A small-molecule ligand and the protein it binds are described below.
Small molecule (SMILES): CC(=O)N[C@H]1[C@H](O[C@H]2[C@H](O)[C@@H](NC(C)=O)CO[C@@H]2CO)O[C@H](CO)[C@@H](O)[C@@H]1O

Binding-site contacts:
Ligand atom C2 contacts residue ASN140 of chain 1.B at 2.5 Å.
Ligand atom O4 contacts residue TYR157 of chain 1.B at 4.1 Å.
Ligand atom N2 contacts residue THR129 of chain 1.B at 4.5 Å.
Ligand atom O7 contacts residue ASN140 of chain 1.B at 2.9 Å (h-bond).
Ligand atom O7 contacts residue LEU159 of chain 1.B at 4.2 Å.
Ligand atom C7 contacts residue LEU159 of chain 1.B at 4.0 Å (hydrophobic).
Ligand atom N2 contacts residue ASN140 of chain 1.B at 3.1 Å (h-bond).
Ligand atom C8 contacts residue ASP306 of chain 1.B at 3.7 Å.
Ligand atom O5 contacts residue ASN140 of chain 1.B at 2.3 Å (h-bond).
Ligand atom C3 contacts residue TYR157 of chain 1.B at 4.1 Å (hydrophobic).
Ligand atom C2 contacts residue TYR157 of chain 1.B at 4.5 Å (hydrophobic).
Ligand atom C7 contacts residue TYR157 of chain 1.B at 4.0 Å (hydrophobic).
Ligand atom C3 contacts residue ASN140 of chain 1.B at 3.8 Å.
Ligand atom C7 contacts residue THR129 of chain 1.B at 3.6 Å.
Ligand atom N2 contacts residue LEU159 of chain 1.B at 4.3 Å.
Ligand atom O7 contacts residue THR129 of chain 1.B at 3.1 Å (h-bond).
Ligand atom C8 contacts residue VAL130 of chain 1.B at 4.4 Å (hydrophobic).
Ligand atom C1 contacts residue TYR157 of chain 1.B at 3.9 Å (hydrophobic).
Ligand atom O5 contacts residue TYR157 of chain 1.B at 4.2 Å.
Ligand atom C1 contacts residue LEU159 of chain 1.B at 4.4 Å (hydrophobic).
Ligand atom C4 contacts residue ASN140 of chain 1.B at 4.2 Å.
Ligand atom C7 contacts residue ASN140 of chain 1.B at 3.3 Å.
Ligand atom C1 contacts residue ASN140 of chain 1.B at 1.4 Å.
Ligand atom C8 contacts residue LEU159 of chain 1.B at 4.0 Å (hydrophobic).
Ligand atom C4 contacts residue TYR157 of chain 1.B at 4.5 Å (hydrophobic).
Ligand atom C8 contacts residue THR129 of chain 1.B at 3.5 Å.
Ligand atom C8 contacts residue TYR157 of chain 1.B at 4.1 Å (hydrophobic).
Ligand atom O7 contacts residue ASP127 of chain 1.B at 4.4 Å.
Ligand atom C6 contacts residue TYR157 of chain 1.B at 4.4 Å (hydrophobic).
Ligand atom C5 contacts residue ASN140 of chain 1.B at 3.7 Å.
Ligand atom C5 contacts residue TYR157 of chain 1.B at 4.0 Å (hydrophobic).
Ligand atom O7 contacts residue ALA128 of chain 1.B at 3.6 Å.
Ligand atom O7 contacts residue TYR157 of chain 1.B at 3.7 Å.

Sequence of chain 1.B:
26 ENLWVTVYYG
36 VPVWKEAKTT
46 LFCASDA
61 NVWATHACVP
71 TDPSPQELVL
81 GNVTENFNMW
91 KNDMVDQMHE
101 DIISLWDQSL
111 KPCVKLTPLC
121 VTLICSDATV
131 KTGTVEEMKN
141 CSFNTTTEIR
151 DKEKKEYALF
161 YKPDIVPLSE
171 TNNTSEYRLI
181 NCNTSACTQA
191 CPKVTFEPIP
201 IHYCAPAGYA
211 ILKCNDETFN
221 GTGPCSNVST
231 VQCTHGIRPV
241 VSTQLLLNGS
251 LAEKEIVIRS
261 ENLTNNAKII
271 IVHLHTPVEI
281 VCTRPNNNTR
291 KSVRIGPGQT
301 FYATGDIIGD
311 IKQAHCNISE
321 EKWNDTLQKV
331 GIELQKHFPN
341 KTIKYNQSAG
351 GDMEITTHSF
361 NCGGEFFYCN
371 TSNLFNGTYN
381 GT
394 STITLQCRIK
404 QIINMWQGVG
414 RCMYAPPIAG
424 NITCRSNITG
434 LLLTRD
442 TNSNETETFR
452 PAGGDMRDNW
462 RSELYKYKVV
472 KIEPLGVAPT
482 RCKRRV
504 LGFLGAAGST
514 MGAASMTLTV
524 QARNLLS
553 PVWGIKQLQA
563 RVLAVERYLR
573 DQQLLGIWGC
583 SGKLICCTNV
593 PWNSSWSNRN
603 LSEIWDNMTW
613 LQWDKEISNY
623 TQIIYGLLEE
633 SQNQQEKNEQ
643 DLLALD